Sequence of chain 1.F:
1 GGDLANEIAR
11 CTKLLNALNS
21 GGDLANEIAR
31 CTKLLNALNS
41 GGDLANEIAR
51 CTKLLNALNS

The small molecule below binds the protein below.
Small molecule (SMILES): O=C(O)c1cc(C(=O)O)cc(C(=O)O)c1

Binding-site contacts:
Ligand atom C2 contacts residue ALA9 of chain 1.F at 4.0 Å (hydrophobic).
Ligand atom C1A contacts residue LEU55 of chain 1.F at 3.8 Å (hydrophobic).
Ligand atom C3A contacts residue CYS31 of chain 1.F at 1.8 Å (hydrophobic).
Ligand atom C1 contacts residue CYS11 of chain 1.F at 4.3 Å (hydrophobic).
Ligand atom C4 contacts residue CYS11 of chain 1.F at 3.6 Å (hydrophobic).
Ligand atom C4 contacts residue ILE48 of chain 1.F at 4.3 Å (hydrophobic).
Ligand atom C1A contacts residue CYS51 of chain 1.F at 1.8 Å (hydrophobic).
Ligand atom C5A contacts residue ILE48 of chain 1.F at 4.1 Å (hydrophobic).
Ligand atom C5 contacts residue CYS11 of chain 1.F at 2.8 Å (hydrophobic).
Ligand atom C4 contacts residue CYS31 of chain 1.F at 3.4 Å (hydrophobic).
Ligand atom C2 contacts residue LEU34 of chain 1.F at 4.1 Å (hydrophobic).
Ligand atom C2 contacts residue LEU35 of chain 1.F at 4.5 Å (hydrophobic).
Ligand atom C6 contacts residue THR52 of chain 1.F at 3.4 Å.
Ligand atom C5A contacts residue THR52 of chain 1.F at 3.3 Å.
Ligand atom C1 contacts residue THR52 of chain 1.F at 4.3 Å.
Ligand atom C3A contacts residue ALA9 of chain 1.F at 3.4 Å (hydrophobic).
Ligand atom C6 contacts residue LEU55 of chain 1.F at 3.9 Å (hydrophobic).
Ligand atom C5 contacts residue ILE48 of chain 1.F at 4.2 Å (hydrophobic).
Ligand atom C1A contacts residue ALA9 of chain 1.F at 4.0 Å (hydrophobic).
Ligand atom C4 contacts residue ALA9 of chain 1.F at 4.2 Å (hydrophobic).
Ligand atom C4 contacts residue LEU14 of chain 1.F at 4.2 Å (hydrophobic).
Ligand atom C6 contacts residue ILE48 of chain 1.F at 4.3 Å (hydrophobic).
Ligand atom C4 contacts residue ARG10 of chain 1.F at 4.5 Å.
Ligand atom C6 contacts residue CYS51 of chain 1.F at 3.9 Å (hydrophobic).
Ligand atom C1A contacts residue THR52 of chain 1.F at 4.0 Å.
Ligand atom C5 contacts residue THR52 of chain 1.F at 3.7 Å.
Ligand atom C2 contacts residue CYS51 of chain 1.F at 3.2 Å (hydrophobic).
Ligand atom C3 contacts residue CYS11 of chain 1.F at 4.5 Å (hydrophobic).
Ligand atom C5A contacts residue CYS11 of chain 1.F at 1.9 Å (hydrophobic).
Ligand atom C2 contacts residue CYS31 of chain 1.F at 3.8 Å (hydrophobic).
Ligand atom C1 contacts residue CYS51 of chain 1.F at 2.8 Å (hydrophobic).
Ligand atom C6 contacts residue CYS11 of chain 1.F at 3.2 Å (hydrophobic).
Ligand atom C1 contacts residue ALA9 of chain 1.F at 4.0 Å (hydrophobic).
Ligand atom C3 contacts residue CYS31 of chain 1.F at 2.8 Å (hydrophobic).
Ligand atom C3 contacts residue ALA9 of chain 1.F at 3.6 Å (hydrophobic).
Ligand atom C1 contacts residue LEU55 of chain 1.F at 4.2 Å (hydrophobic).